Sequence of chain 1.B:
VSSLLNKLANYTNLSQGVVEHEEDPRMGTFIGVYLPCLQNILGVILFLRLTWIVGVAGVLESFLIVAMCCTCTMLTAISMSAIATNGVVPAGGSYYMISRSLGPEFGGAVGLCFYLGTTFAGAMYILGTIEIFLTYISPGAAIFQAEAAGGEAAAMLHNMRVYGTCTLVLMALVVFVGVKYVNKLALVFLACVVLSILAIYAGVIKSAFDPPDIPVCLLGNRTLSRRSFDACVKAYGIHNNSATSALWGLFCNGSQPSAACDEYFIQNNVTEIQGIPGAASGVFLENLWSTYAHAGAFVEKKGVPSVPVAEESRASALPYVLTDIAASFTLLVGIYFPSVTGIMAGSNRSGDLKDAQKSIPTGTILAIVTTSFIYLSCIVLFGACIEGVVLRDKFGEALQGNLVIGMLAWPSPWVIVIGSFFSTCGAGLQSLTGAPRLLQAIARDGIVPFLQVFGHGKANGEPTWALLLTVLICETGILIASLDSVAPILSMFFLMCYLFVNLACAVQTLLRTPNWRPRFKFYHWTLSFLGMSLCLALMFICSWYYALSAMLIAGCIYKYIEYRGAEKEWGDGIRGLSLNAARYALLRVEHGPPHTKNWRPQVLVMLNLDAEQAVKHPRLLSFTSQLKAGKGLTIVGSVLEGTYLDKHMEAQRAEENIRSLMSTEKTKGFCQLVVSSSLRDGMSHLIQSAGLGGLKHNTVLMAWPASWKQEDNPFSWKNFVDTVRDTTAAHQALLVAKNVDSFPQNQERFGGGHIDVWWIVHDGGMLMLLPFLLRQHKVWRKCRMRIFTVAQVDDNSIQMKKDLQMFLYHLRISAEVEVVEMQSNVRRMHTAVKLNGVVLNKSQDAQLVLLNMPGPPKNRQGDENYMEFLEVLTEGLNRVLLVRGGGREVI

This protein binds this small molecule.
Small molecule (SMILES): CC(=O)N[C@H]1[C@H](O[C@H]2[C@H](O)[C@@H](NC(C)=O)CO[C@@H]2CO)O[C@H](CO)[C@@H](O)[C@@H]1O

Binding-site contacts:
Ligand atom C1 contacts residue GLU413 of chain 1.B at 3.9 Å.
Ligand atom O6 contacts residue PRO421 of chain 1.B at 3.7 Å.
Ligand atom N2 contacts residue GLU413 of chain 1.B at 2.7 Å (salt-bridge).
Ligand atom O6 contacts residue TYR377 of chain 1.B at 4.5 Å.
Ligand atom C7 contacts residue GLU413 of chain 1.B at 3.5 Å.
Ligand atom C2 contacts residue ASN334 of chain 1.B at 2.4 Å.
Ligand atom C2 contacts residue GLU413 of chain 1.B at 3.5 Å.
Ligand atom C3 contacts residue GLU413 of chain 1.B at 3.5 Å.
Ligand atom O3 contacts residue GLU413 of chain 1.B at 4.1 Å.
Ligand atom C7 contacts residue LYS415 of chain 1.B at 4.2 Å.
Ligand atom C3 contacts residue ASN334 of chain 1.B at 3.8 Å.
Ligand atom O5 contacts residue SER419 of chain 1.B at 2.9 Å (h-bond).
Ligand atom O5 contacts residue ASN334 of chain 1.B at 2.4 Å (h-bond).
Ligand atom C1 contacts residue SER419 of chain 1.B at 3.7 Å.
Ligand atom C8 contacts residue LYS415 of chain 1.B at 4.0 Å.
Ligand atom O7 contacts residue GLU413 of chain 1.B at 3.6 Å.
Ligand atom O6 contacts residue VAL420 of chain 1.B at 3.9 Å.
Ligand atom O6 contacts residue PHE411 of chain 1.B at 4.1 Å.
Ligand atom C5 contacts residue ASN334 of chain 1.B at 3.7 Å.
Ligand atom N2 contacts residue ASN334 of chain 1.B at 3.0 Å (h-bond).
Ligand atom C5 contacts residue SER419 of chain 1.B at 4.0 Å.
Ligand atom O7 contacts residue LYS415 of chain 1.B at 3.5 Å.
Ligand atom O6 contacts residue GLU413 of chain 1.B at 4.4 Å.
Ligand atom C8 contacts residue ASN334 of chain 1.B at 3.9 Å.
Ligand atom C4 contacts residue ASN334 of chain 1.B at 4.1 Å.
Ligand atom O7 contacts residue LYS414 of chain 1.B at 4.0 Å.
Ligand atom C6 contacts residue SER419 of chain 1.B at 3.9 Å.
Ligand atom O6 contacts residue SER419 of chain 1.B at 2.8 Å (h-bond).
Ligand atom C6 contacts residue PRO421 of chain 1.B at 4.0 Å (hydrophobic).
Ligand atom C7 contacts residue LYS414 of chain 1.B at 4.2 Å.
Ligand atom C5 contacts residue GLU413 of chain 1.B at 4.4 Å.
Ligand atom C1 contacts residue ASN334 of chain 1.B at 1.4 Å.
Ligand atom C7 contacts residue ASN334 of chain 1.B at 3.7 Å.